Sequence of chain 1.A:
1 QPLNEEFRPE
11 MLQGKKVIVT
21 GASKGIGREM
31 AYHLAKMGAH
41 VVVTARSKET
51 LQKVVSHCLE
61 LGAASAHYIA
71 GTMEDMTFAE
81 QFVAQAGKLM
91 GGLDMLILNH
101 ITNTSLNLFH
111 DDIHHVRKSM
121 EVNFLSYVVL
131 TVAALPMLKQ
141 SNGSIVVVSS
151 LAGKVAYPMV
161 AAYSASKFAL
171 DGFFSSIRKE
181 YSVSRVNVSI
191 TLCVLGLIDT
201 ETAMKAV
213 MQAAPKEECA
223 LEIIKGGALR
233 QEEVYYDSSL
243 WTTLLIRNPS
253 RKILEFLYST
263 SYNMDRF

Binding-site contacts:
Ligand atom C10 contacts residue NAP1 of chain 1.G at 3.9 Å.
Ligand atom C22 contacts residue LEU151 of chain 1.B at 3.8 Å (hydrophobic).
Ligand atom C18 contacts residue LEU106 of chain 1.B at 3.6 Å (hydrophobic).
Ligand atom F27 contacts residue TYR260 of chain 1.A at 3.7 Å.
Ligand atom C26 contacts residue TYR157 of chain 1.B at 3.7 Å (hydrophobic).
Ligand atom F21 contacts residue SER105 of chain 1.B at 3.0 Å.
Ligand atom C19 contacts residue SER150 of chain 1.B at 3.9 Å.
Ligand atom C2 contacts residue TYR163 of chain 1.B at 3.9 Å (hydrophobic).
Ligand atom C19 contacts residue LEU197 of chain 1.B at 3.9 Å (hydrophobic).
Ligand atom C9 contacts residue TYR163 of chain 1.B at 3.7 Å (hydrophobic).
Ligand atom F29 contacts residue LEU151 of chain 1.B at 3.6 Å.
Ligand atom F28 contacts residue TYR260 of chain 1.A at 3.3 Å.
Ligand atom N7 contacts residue NAP1 of chain 1.G at 3.1 Å.
Ligand atom C18 contacts residue VAL160 of chain 1.B at 3.9 Å (hydrophobic).
Ligand atom C18 contacts residue THR104 of chain 1.B at 3.9 Å.
Ligand atom C14 contacts residue VAL160 of chain 1.B at 3.5 Å (hydrophobic).
Ligand atom C15 contacts residue SER150 of chain 1.B at 3.7 Å.
Ligand atom C10 contacts residue SER150 of chain 1.B at 3.6 Å.
Ligand atom F27 contacts residue TYR157 of chain 1.B at 2.5 Å.
Ligand atom F29 contacts residue ALA152 of chain 1.B at 3.9 Å.
Ligand atom F21 contacts residue THR104 of chain 1.B at 3.8 Å.
Ligand atom F21 contacts residue LEU106 of chain 1.B at 3.0 Å.
Ligand atom C23 contacts residue TYR157 of chain 1.B at 3.7 Å (hydrophobic).
Ligand atom F29 contacts residue VAL155 of chain 1.B at 3.4 Å.
Ligand atom C16 contacts residue LEU197 of chain 1.B at 3.7 Å (hydrophobic).
Ligand atom F28 contacts residue VAL155 of chain 1.B at 3.7 Å.
Ligand atom C5 contacts residue ALA203 of chain 1.B at 3.6 Å (hydrophobic).
Ligand atom C4 contacts residue TYR163 of chain 1.B at 3.9 Å (hydrophobic).
Ligand atom N12 contacts residue SER150 of chain 1.B at 2.7 Å (h-bond).
Ligand atom N7 contacts residue SER150 of chain 1.B at 3.7 Å.
Ligand atom C14 contacts residue THR104 of chain 1.B at 3.7 Å.
Ligand atom N12 contacts residue NAP1 of chain 1.G at 3.1 Å.
Ligand atom C13 contacts residue LEU106 of chain 1.B at 3.7 Å (hydrophobic).
Ligand atom C5 contacts residue NAP1 of chain 1.G at 3.4 Å.
Ligand atom C4 contacts residue NAP1 of chain 1.G at 3.7 Å.
Ligand atom O25 contacts residue MET213 of chain 1.B at 3.9 Å.
Ligand atom O25 contacts residue TYR260 of chain 1.A at 3.4 Å.
Ligand atom N12 contacts residue TYR163 of chain 1.B at 3.7 Å.
Ligand atom C2 contacts residue NAP1 of chain 1.G at 3.7 Å.
Ligand atom N7 contacts residue TYR163 of chain 1.B at 2.9 Å (h-bond).

This small molecule binds to this protein.
Small molecule (SMILES): CC(C)n1c(-c2ccc(OC(F)(F)F)cc2)nnc1C1(c2ccc(F)cc2)CC1

Sequence of chain 1.B:
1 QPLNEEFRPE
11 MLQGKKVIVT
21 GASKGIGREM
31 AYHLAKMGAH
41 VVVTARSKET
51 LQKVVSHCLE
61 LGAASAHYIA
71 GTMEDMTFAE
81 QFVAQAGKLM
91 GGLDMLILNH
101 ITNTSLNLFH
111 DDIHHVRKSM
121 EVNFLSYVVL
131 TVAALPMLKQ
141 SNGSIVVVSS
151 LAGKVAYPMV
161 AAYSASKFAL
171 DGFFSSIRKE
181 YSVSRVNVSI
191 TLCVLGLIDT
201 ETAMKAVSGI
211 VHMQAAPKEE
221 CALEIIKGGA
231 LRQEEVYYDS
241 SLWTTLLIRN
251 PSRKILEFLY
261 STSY